Binding-site contacts:
Ligand atom CA contacts residue ASN113 of chain 3.A at 3.6 Å.
Ligand atom C contacts residue THR158 of chain 4.A at 3.5 Å.
Ligand atom CG contacts residue SER281 of chain 2.A at 3.4 Å.
Ligand atom C contacts residue ASN288 of chain 2.A at 3.6 Å.
Ligand atom CB contacts residue ASN113 of chain 3.A at 3.4 Å.
Ligand atom NAA contacts residue ASP290 of chain 2.A at 3.3 Å (salt-bridge).
Ligand atom OD2 contacts residue SER280 of chain 2.A at 3.4 Å.
Ligand atom CA contacts residue SER280 of chain 2.A at 3.6 Å.
Ligand atom NAA contacts residue ARG112 of chain 3.A at 3.4 Å (salt-bridge).
Ligand atom NAA contacts residue ASN288 of chain 2.A at 3.0 Å (h-bond).
Ligand atom CB contacts residue SER111 of chain 3.A at 3.4 Å.
Ligand atom OD1 contacts residue ARG112 of chain 3.A at 3.0 Å (salt-bridge).
Ligand atom OD2 contacts residue SER281 of chain 2.A at 3.0 Å (h-bond).
Ligand atom OD1 contacts residue SER281 of chain 2.A at 2.8 Å (h-bond).
Ligand atom OD2 contacts residue ARG112 of chain 3.A at 2.9 Å (salt-bridge).
Ligand atom CG contacts residue SER280 of chain 2.A at 3.1 Å.
Ligand atom OXT contacts residue MET283 of chain 2.A at 3.6 Å.
Ligand atom N contacts residue ASN113 of chain 3.A at 2.8 Å (h-bond).
Ligand atom CG contacts residue SER111 of chain 3.A at 3.2 Å.
Ligand atom N contacts residue FUM1 of chain 2.C at 3.6 Å.
Ligand atom CAG contacts residue GLN159 of chain 4.A at 2.9 Å.
Ligand atom O contacts residue THR158 of chain 4.A at 2.7 Å (h-bond).
Ligand atom OD1 contacts residue SER111 of chain 3.A at 2.4 Å (h-bond).
Ligand atom NAA contacts residue THR279 of chain 2.A at 3.3 Å (h-bond).
Ligand atom CAF contacts residue ARG112 of chain 3.A at 3.5 Å.
Ligand atom C contacts residue MET283 of chain 2.A at 3.7 Å (hydrophobic).
Ligand atom NAA contacts residue GLN159 of chain 4.A at 3.4 Å (h-bond).
Ligand atom O contacts residue MET283 of chain 2.A at 3.7 Å.
Ligand atom OD1 contacts residue ILE282 of chain 2.A at 3.4 Å.
Ligand atom OXT contacts residue SER280 of chain 2.A at 3.4 Å.
Ligand atom CAF contacts residue GLN159 of chain 4.A at 3.5 Å.
Ligand atom OXT contacts residue ASN288 of chain 2.A at 2.7 Å (h-bond).
Ligand atom CAG contacts residue TYR320 of chain 3.A at 3.6 Å (hydrophobic).
Ligand atom OXT contacts residue GLN159 of chain 4.A at 3.7 Å.
Ligand atom CB contacts residue SER280 of chain 2.A at 3.1 Å.
Ligand atom OD1 contacts residue SER280 of chain 2.A at 3.5 Å (h-bond).
Ligand atom CAF contacts residue FUM1 of chain 2.C at 3.2 Å.
Ligand atom OXT contacts residue THR158 of chain 4.A at 3.7 Å.
Ligand atom O contacts residue ASN113 of chain 3.A at 3.0 Å (h-bond).
Ligand atom OXT contacts residue LYS286 of chain 2.A at 2.9 Å (salt-bridge).

Sequence of chain 2.A:
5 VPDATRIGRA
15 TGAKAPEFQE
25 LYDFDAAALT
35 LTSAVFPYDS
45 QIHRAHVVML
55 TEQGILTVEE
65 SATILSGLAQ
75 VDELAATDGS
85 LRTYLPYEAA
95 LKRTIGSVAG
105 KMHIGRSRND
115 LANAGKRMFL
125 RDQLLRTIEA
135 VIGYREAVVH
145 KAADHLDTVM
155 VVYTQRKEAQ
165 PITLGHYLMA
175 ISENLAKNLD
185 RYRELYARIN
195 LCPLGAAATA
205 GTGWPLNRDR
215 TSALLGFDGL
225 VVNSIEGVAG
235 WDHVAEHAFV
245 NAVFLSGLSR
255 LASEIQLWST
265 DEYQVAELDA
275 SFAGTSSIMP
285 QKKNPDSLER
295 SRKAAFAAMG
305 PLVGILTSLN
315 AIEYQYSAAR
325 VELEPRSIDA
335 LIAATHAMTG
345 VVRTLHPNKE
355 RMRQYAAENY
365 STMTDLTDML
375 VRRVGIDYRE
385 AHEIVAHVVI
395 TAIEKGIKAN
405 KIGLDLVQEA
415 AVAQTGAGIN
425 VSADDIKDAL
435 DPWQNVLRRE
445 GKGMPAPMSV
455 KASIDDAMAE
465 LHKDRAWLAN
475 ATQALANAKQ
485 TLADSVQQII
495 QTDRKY

A small-molecule ligand and the protein it binds are described below.
Small molecule (SMILES): NCCN[C@@H](CC(=O)O)C(=O)O

Sequence of chain 4.A:
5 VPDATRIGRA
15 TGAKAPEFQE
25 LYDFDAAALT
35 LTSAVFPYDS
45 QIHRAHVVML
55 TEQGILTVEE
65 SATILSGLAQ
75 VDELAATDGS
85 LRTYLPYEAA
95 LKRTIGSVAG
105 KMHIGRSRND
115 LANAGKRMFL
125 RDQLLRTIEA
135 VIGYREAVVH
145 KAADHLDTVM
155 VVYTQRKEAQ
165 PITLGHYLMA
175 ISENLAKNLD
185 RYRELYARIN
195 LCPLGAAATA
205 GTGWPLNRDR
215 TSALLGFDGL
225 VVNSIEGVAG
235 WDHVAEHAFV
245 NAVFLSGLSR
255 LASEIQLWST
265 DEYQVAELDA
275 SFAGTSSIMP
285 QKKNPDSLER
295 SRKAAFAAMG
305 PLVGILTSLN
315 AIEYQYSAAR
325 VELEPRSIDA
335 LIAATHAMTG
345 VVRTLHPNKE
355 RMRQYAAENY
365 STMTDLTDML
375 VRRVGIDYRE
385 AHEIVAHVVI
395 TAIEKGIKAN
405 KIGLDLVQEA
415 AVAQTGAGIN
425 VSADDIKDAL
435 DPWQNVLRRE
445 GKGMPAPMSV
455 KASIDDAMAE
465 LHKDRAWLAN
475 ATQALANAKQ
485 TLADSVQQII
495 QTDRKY

Sequence of chain 3.A:
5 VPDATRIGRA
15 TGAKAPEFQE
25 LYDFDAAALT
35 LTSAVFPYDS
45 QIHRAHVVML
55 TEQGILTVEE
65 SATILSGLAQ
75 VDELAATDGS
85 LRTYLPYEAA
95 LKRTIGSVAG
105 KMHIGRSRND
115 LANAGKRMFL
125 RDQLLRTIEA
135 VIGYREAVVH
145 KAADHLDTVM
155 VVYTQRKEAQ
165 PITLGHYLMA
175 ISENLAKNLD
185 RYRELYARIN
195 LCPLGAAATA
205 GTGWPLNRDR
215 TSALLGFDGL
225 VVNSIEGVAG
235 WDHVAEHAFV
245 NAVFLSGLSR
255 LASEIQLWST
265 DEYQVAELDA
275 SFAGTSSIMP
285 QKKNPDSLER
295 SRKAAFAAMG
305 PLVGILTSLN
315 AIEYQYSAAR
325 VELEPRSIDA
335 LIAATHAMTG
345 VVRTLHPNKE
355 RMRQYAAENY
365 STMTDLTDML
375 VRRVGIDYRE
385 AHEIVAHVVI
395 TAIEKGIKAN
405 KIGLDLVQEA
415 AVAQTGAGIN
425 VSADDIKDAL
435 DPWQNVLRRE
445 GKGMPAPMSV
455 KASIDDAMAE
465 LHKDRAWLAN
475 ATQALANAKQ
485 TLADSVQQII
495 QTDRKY